A protein and the small-molecule ligand that binds it are described below.
Small molecule (SMILES): CC(=O)N[C@@H]1[C@@H](O)[C@H](O)[C@@H](CO)O[C@H]1O

Binding-site contacts:
Ligand atom C2 contacts residue ASN35 of chain 1.A at 2.5 Å.
Ligand atom C5 contacts residue ASN35 of chain 1.A at 3.4 Å.
Ligand atom C3 contacts residue ASN35 of chain 1.A at 3.7 Å.
Ligand atom C4 contacts residue ASN35 of chain 1.A at 4.1 Å.
Ligand atom C1 contacts residue ASN35 of chain 1.A at 1.2 Å.
Ligand atom C7 contacts residue ASN35 of chain 1.A at 3.6 Å.
Ligand atom O7 contacts residue ASN35 of chain 1.A at 3.6 Å.
Ligand atom C6 contacts residue ASN35 of chain 1.A at 4.4 Å.
Ligand atom O5 contacts residue ASN35 of chain 1.A at 2.1 Å (h-bond).
Ligand atom N2 contacts residue ASN35 of chain 1.A at 3.1 Å (h-bond).

Sequence of chain 1.A:
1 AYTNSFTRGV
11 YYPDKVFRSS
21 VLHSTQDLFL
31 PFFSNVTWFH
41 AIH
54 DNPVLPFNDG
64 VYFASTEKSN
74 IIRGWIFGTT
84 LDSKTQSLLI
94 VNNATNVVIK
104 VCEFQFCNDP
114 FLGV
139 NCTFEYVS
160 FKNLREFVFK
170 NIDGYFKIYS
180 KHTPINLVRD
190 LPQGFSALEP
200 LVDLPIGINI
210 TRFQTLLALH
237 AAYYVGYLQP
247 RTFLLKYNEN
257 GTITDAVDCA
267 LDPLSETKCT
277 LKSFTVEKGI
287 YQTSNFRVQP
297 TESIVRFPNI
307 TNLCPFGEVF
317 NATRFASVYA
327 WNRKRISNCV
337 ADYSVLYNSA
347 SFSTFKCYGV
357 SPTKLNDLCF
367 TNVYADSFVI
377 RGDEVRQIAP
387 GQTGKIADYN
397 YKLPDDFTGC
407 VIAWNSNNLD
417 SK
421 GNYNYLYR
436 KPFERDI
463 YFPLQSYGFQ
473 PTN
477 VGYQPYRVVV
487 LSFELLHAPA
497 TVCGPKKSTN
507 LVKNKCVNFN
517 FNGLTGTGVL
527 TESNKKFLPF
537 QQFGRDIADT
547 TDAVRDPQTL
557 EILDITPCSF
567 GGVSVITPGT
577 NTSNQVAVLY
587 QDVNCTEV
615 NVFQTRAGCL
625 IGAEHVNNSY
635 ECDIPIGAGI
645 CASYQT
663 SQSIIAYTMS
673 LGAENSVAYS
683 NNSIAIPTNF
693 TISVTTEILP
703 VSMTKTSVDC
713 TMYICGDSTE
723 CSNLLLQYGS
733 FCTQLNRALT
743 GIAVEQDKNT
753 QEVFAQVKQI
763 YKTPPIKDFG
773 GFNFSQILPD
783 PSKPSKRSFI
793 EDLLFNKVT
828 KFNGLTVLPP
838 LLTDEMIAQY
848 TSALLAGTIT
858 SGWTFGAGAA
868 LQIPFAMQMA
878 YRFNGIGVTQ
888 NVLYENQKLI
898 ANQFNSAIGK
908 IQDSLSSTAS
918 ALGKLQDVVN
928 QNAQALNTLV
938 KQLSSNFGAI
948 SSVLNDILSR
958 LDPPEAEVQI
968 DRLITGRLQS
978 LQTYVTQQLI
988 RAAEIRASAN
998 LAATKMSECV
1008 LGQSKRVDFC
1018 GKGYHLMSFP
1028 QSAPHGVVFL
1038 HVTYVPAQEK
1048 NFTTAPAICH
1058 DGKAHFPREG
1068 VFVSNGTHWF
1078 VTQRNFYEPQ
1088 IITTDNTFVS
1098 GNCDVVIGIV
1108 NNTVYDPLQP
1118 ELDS